Binding-site contacts:
Ligand atom C1 contacts residue LEU134 of chain 1.A at 3.6 Å (hydrophobic).
Ligand atom O contacts residue VAL132 of chain 1.A at 2.8 Å (h-bond).
Ligand atom N contacts residue ARG275 of chain 2.A at 4.0 Å.
Ligand atom C2 contacts residue GLN133 of chain 1.A at 3.4 Å.
Ligand atom O contacts residue GLN133 of chain 1.A at 3.5 Å.
Ligand atom C1 contacts residue GLN133 of chain 1.A at 4.0 Å.
Ligand atom F contacts residue GLN133 of chain 1.A at 2.9 Å.
Ligand atom N contacts residue ASP273 of chain 2.A at 4.2 Å.
Ligand atom C2 contacts residue LYS140 of chain 1.A at 4.2 Å.
Ligand atom F contacts residue ASP273 of chain 2.A at 3.5 Å.
Ligand atom F contacts residue TYR166 of chain 1.A at 3.8 Å.
Ligand atom O contacts residue PRO145 of chain 1.A at 3.7 Å.
Ligand atom O contacts residue LEU134 of chain 1.A at 2.8 Å (h-bond).
Ligand atom O contacts residue ARG275 of chain 2.A at 4.2 Å.
Ligand atom C2 contacts residue ASP273 of chain 2.A at 3.3 Å.
Ligand atom C2 contacts residue LEU134 of chain 1.A at 3.4 Å (hydrophobic).
Ligand atom F contacts residue LEU134 of chain 1.A at 2.7 Å.
Ligand atom C1 contacts residue ASP273 of chain 2.A at 4.1 Å.
Ligand atom C1 contacts residue VAL132 of chain 1.A at 3.7 Å (hydrophobic).
Ligand atom C1 contacts residue ARG275 of chain 2.A at 4.2 Å.

Sequence of chain 2.A:
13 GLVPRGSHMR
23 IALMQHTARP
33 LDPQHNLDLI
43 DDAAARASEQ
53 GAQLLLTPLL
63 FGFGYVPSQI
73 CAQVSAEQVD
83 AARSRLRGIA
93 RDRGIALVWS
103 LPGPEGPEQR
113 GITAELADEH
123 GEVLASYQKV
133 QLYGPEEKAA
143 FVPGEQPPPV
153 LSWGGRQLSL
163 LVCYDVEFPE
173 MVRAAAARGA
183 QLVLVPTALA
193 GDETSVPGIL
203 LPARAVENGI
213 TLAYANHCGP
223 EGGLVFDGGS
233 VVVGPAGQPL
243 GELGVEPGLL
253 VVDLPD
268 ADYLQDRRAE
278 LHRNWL

Sequence of chain 1.A:
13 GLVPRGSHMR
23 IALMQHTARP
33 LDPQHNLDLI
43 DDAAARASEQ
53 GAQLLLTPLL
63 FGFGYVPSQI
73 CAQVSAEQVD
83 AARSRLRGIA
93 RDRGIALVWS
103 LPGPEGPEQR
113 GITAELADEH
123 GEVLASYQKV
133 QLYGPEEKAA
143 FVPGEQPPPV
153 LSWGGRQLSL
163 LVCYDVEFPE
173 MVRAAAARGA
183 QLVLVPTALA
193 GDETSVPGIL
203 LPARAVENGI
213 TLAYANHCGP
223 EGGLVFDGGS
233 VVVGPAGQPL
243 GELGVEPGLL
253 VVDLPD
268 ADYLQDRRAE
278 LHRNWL

The protein below binds the small molecule below.
Small molecule (SMILES): NC(=O)CF